This protein binds this small molecule.
Small molecule (SMILES): CC(C)C[C@H](NC(=O)[C@H](CS)NC(=O)[C@H](Cc1ccc(O)cc1)NC(=O)[C@H](CCCCN)NC(=O)[C@H](CCCCN)NC(=O)[C@H](CCCCN)NC(=O)[C@H](C)NC(=O)[C@@H](N)Cc1ccccc1)C(=O)O

Binding-site contacts:
Ligand atom N contacts residue SER77 of chain 1.A at 3.0 Å (h-bond).
Ligand atom O contacts residue TYR7 of chain 1.A at 3.5 Å.
Ligand atom O contacts residue ASN80 of chain 1.A at 2.8 Å (h-bond).
Ligand atom O contacts residue LYS146 of chain 1.A at 3.0 Å (salt-bridge).
Ligand atom CD contacts residue ASP9 of chain 1.A at 3.5 Å.
Ligand atom N contacts residue TYR7 of chain 1.A at 2.8 Å (h-bond).
Ligand atom CD2 contacts residue TRP167 of chain 1.A at 3.4 Å (hydrophobic).
Ligand atom NZ contacts residue ASP156 of chain 1.A at 2.7 Å (salt-bridge).
Ligand atom O contacts residue TRP147 of chain 1.A at 3.4 Å.
Ligand atom CE contacts residue ASP9 of chain 1.A at 3.4 Å.
Ligand atom C contacts residue THR73 of chain 1.A at 3.4 Å.
Ligand atom CB contacts residue CYS76 of chain 1.A at 3.3 Å (hydrophobic).
Ligand atom NZ contacts residue ASP9 of chain 1.A at 2.8 Å (salt-bridge).
Ligand atom OXT contacts residue TYR84 of chain 1.A at 2.7 Å (h-bond).
Ligand atom N contacts residue ASN70 of chain 1.A at 2.9 Å (h-bond).
Ligand atom NZ contacts residue ASP74 of chain 1.A at 3.0 Å (salt-bridge).
Ligand atom CA contacts residue SER77 of chain 1.A at 3.5 Å.
Ligand atom NZ contacts residue SER97 of chain 1.A at 2.8 Å (h-bond).
Ligand atom N contacts residue ASN63 of chain 1.A at 3.0 Å (h-bond).
Ligand atom CA contacts residue TYR171 of chain 1.A at 3.5 Å (hydrophobic).
Ligand atom O contacts residue TYR84 of chain 1.A at 3.4 Å (h-bond).
Ligand atom CB contacts residue TYR99 of chain 1.A at 3.5 Å (hydrophobic).
Ligand atom N contacts residue TYR99 of chain 1.A at 3.1 Å (h-bond).
Ligand atom CE contacts residue SER97 of chain 1.A at 3.4 Å.
Ligand atom O contacts residue LYS146 of chain 1.A at 3.3 Å (salt-bridge).
Ligand atom O contacts residue ASN70 of chain 1.A at 2.9 Å (h-bond).
Ligand atom O contacts residue TYR159 of chain 1.A at 2.6 Å (h-bond).
Ligand atom C contacts residue TYR7 of chain 1.A at 3.1 Å (hydrophobic).
Ligand atom CA contacts residue TYR7 of chain 1.A at 3.3 Å (hydrophobic).
Ligand atom CD1 contacts residue SER77 of chain 1.A at 3.4 Å.
Ligand atom SG contacts residue ASN80 of chain 1.A at 3.2 Å (h-bond).
Ligand atom C contacts residue TYR84 of chain 1.A at 3.5 Å (hydrophobic).
Ligand atom N contacts residue TYR171 of chain 1.A at 2.8 Å (h-bond).
Ligand atom CE contacts residue ASP156 of chain 1.A at 3.5 Å.
Ligand atom N contacts residue TYR7 of chain 1.A at 3.3 Å (h-bond).
Ligand atom N contacts residue THR73 of chain 1.A at 3.4 Å.
Ligand atom O contacts residue TRP147 of chain 1.A at 2.9 Å (h-bond).
Ligand atom SG contacts residue CYS76 of chain 1.A at 2.2 Å (h-bond).
Ligand atom OXT contacts residue THR143 of chain 1.A at 2.7 Å (h-bond).
Ligand atom CB contacts residue ASN70 of chain 1.A at 3.5 Å.

Sequence of chain 1.A:
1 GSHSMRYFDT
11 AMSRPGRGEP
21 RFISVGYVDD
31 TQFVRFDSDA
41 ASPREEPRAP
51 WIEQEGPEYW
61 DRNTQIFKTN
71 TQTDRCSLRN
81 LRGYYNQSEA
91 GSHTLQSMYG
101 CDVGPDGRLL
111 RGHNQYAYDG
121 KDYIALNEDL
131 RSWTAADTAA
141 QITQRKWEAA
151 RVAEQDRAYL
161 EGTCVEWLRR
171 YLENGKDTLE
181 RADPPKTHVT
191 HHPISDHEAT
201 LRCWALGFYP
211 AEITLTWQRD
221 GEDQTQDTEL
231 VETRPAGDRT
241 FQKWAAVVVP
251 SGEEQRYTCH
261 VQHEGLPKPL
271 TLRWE